This protein binds this small molecule.
Small molecule (SMILES): CC(=O)N[C@@H]1[C@@H](O)[C@H](O)[C@@H](CO)O[C@H]1O

Sequence of chain 1.A:
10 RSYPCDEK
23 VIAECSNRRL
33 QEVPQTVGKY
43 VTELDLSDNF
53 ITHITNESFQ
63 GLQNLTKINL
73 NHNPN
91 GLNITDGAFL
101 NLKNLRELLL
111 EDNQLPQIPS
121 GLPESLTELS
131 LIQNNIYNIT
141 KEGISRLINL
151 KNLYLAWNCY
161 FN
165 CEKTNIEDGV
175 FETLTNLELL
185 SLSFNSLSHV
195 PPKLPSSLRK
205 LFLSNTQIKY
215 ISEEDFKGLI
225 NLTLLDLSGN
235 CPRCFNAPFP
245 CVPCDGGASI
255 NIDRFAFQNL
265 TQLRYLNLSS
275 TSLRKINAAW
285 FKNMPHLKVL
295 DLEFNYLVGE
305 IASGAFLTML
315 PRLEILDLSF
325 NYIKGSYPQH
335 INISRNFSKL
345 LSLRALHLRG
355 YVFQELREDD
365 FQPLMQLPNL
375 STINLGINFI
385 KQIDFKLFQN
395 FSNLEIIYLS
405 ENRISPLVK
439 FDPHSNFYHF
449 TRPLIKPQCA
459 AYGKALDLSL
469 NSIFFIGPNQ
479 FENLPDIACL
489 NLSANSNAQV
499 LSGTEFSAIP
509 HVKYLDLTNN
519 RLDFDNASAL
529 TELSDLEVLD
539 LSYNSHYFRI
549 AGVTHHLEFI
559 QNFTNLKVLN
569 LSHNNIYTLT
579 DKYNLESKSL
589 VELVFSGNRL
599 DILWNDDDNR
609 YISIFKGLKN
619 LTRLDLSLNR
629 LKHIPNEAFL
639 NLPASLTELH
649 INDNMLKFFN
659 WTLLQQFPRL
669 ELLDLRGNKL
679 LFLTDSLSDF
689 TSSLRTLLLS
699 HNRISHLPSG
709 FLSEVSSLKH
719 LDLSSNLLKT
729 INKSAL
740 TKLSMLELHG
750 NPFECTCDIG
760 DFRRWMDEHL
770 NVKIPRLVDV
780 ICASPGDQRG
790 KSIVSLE

Binding-site contacts:
Ligand atom C4 contacts residue ASN373 of chain 1.A at 4.2 Å.
Ligand atom O6 contacts residue SER346 of chain 1.A at 3.8 Å.
Ligand atom C3 contacts residue ASN373 of chain 1.A at 3.8 Å.
Ligand atom C1 contacts residue SER346 of chain 1.A at 4.5 Å.
Ligand atom O5 contacts residue ASN373 of chain 1.A at 2.3 Å (h-bond).
Ligand atom C2 contacts residue ASN373 of chain 1.A at 2.5 Å.
Ligand atom O7 contacts residue ASN373 of chain 1.A at 4.4 Å.
Ligand atom N2 contacts residue ASN373 of chain 1.A at 2.9 Å (h-bond).
Ligand atom C7 contacts residue ASN373 of chain 1.A at 3.9 Å.
Ligand atom C1 contacts residue ASN373 of chain 1.A at 1.4 Å.
Ligand atom O6 contacts residue LEU345 of chain 1.A at 3.4 Å (h-bond).
Ligand atom O5 contacts residue LEU345 of chain 1.A at 3.9 Å.
Ligand atom C6 contacts residue LEU345 of chain 1.A at 4.4 Å (hydrophobic).
Ligand atom C8 contacts residue ARG348 of chain 1.A at 4.2 Å.
Ligand atom N2 contacts residue ARG348 of chain 1.A at 4.3 Å.
Ligand atom C5 contacts residue ASN373 of chain 1.A at 3.7 Å.
Ligand atom O5 contacts residue SER346 of chain 1.A at 4.2 Å.